The protein below binds the small molecule below.
Small molecule (SMILES): CC[C@H](C)[C@H](N)C(=O)N[C@@H](CO)C(=O)N[C@@H](CCC(=O)O)C(=O)N[C@H](C=O)C(C)C

Binding-site contacts:
Ligand atom CG2 contacts residue GLN3 of chain 2.E at 3.4 Å.
Ligand atom C contacts residue ALA2 of chain 2.E at 3.7 Å (hydrophobic).
Ligand atom CA contacts residue VAL4 of chain 2.E at 3.5 Å (hydrophobic).
Ligand atom O contacts residue SER5 of chain 2.E at 3.8 Å.
Ligand atom CA contacts residue ALA2 of chain 2.E at 3.5 Å (hydrophobic).
Ligand atom CB contacts residue GLN3 of chain 2.E at 4.4 Å.
Ligand atom OE1 contacts residue ASN25 of chain 2.E at 4.4 Å.
Ligand atom CB contacts residue GLN3 of chain 2.E at 3.4 Å.
Ligand atom OE1 contacts residue VAL4 of chain 2.E at 3.5 Å.
Ligand atom C contacts residue VAL4 of chain 2.E at 4.0 Å (hydrophobic).
Ligand atom C contacts residue VAL4 of chain 2.E at 4.2 Å (hydrophobic).
Ligand atom CB contacts residue ALA2 of chain 2.E at 3.4 Å (hydrophobic).
Ligand atom N contacts residue ALA2 of chain 2.E at 3.0 Å (h-bond).
Ligand atom O contacts residue ALA2 of chain 2.E at 3.9 Å.
Ligand atom CB contacts residue ALA2 of chain 2.E at 4.3 Å (hydrophobic).
Ligand atom C contacts residue GLN3 of chain 2.E at 3.9 Å.
Ligand atom O contacts residue VAL4 of chain 2.E at 3.8 Å.
Ligand atom CG1 contacts residue GLN3 of chain 2.E at 4.1 Å.
Ligand atom CB contacts residue VAL4 of chain 2.E at 4.5 Å (hydrophobic).
Ligand atom O contacts residue SER6 of chain 2.E at 4.1 Å.
Ligand atom N contacts residue VAL4 of chain 2.E at 3.0 Å (h-bond).
Ligand atom CG2 contacts residue ALA2 of chain 2.E at 4.0 Å (hydrophobic).
Ligand atom CA contacts residue GLN3 of chain 2.E at 4.2 Å.
Ligand atom CD contacts residue VAL4 of chain 2.E at 3.8 Å (hydrophobic).
Ligand atom CG2 contacts residue SER5 of chain 2.E at 3.7 Å.
Ligand atom C contacts residue VAL4 of chain 2.E at 3.6 Å (hydrophobic).
Ligand atom O contacts residue GLN3 of chain 2.E at 3.1 Å (h-bond).
Ligand atom C contacts residue ALA2 of chain 2.E at 4.3 Å (hydrophobic).
Ligand atom CG2 contacts residue VAL4 of chain 2.E at 3.8 Å (hydrophobic).
Ligand atom CA contacts residue VAL4 of chain 2.E at 4.0 Å (hydrophobic).
Ligand atom O contacts residue VAL4 of chain 2.E at 2.9 Å (h-bond).
Ligand atom OE2 contacts residue VAL4 of chain 2.E at 3.6 Å.
Ligand atom CA contacts residue ALA2 of chain 2.E at 4.0 Å (hydrophobic).
Ligand atom CB contacts residue VAL4 of chain 2.E at 4.3 Å (hydrophobic).
Ligand atom OG contacts residue GLN3 of chain 2.E at 3.3 Å (h-bond).

Sequence of chain 2.E:
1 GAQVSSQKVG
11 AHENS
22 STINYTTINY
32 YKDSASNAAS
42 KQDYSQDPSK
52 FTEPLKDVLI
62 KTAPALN